Binding-site contacts:
Ligand atom C2 contacts residue TRP138 of chain 10.E at 3.8 Å (hydrophobic).
Ligand atom C5 contacts residue ASN120 of chain 10.E at 3.9 Å.
Ligand atom O7 contacts residue TRP138 of chain 10.E at 3.8 Å.
Ligand atom O5 contacts residue ASN120 of chain 10.E at 4.0 Å.
Ligand atom O4 contacts residue TRP138 of chain 10.E at 3.1 Å.
Ligand atom C8 contacts residue ASN120 of chain 10.E at 4.1 Å.
Ligand atom C7 contacts residue ASN120 of chain 10.E at 3.8 Å.
Ligand atom N2 contacts residue ASN120 of chain 10.E at 3.0 Å (h-bond).
Ligand atom C6 contacts residue ASN120 of chain 10.E at 3.0 Å.
Ligand atom O5 contacts residue TRP138 of chain 10.E at 4.3 Å.
Ligand atom C7 contacts residue TRP138 of chain 10.E at 4.3 Å (hydrophobic).
Ligand atom O7 contacts residue ASN120 of chain 10.E at 4.4 Å.
Ligand atom C1 contacts residue ASN120 of chain 10.E at 1.4 Å.
Ligand atom C4 contacts residue ASN120 of chain 10.E at 4.2 Å.
Ligand atom N2 contacts residue TRP138 of chain 10.E at 3.7 Å.
Ligand atom C5 contacts residue TRP138 of chain 10.E at 3.5 Å (hydrophobic).
Ligand atom C8 contacts residue GLY119 of chain 10.E at 3.9 Å.
Ligand atom O5 contacts residue ASN120 of chain 10.E at 2.4 Å (h-bond).
Ligand atom O3 contacts residue TRP138 of chain 10.E at 3.5 Å.
Ligand atom C5 contacts residue ASN120 of chain 10.E at 3.6 Å.
Ligand atom C3 contacts residue ASN120 of chain 10.E at 3.9 Å.
Ligand atom C8 contacts residue TRP138 of chain 10.E at 4.0 Å (hydrophobic).
Ligand atom C1 contacts residue TRP138 of chain 10.E at 3.9 Å (hydrophobic).
Ligand atom C2 contacts residue ASN120 of chain 10.E at 2.6 Å.
Ligand atom C4 contacts residue TRP138 of chain 10.E at 3.3 Å (hydrophobic).
Ligand atom C3 contacts residue TRP138 of chain 10.E at 2.9 Å (hydrophobic).

Sequence of chain 10.E:
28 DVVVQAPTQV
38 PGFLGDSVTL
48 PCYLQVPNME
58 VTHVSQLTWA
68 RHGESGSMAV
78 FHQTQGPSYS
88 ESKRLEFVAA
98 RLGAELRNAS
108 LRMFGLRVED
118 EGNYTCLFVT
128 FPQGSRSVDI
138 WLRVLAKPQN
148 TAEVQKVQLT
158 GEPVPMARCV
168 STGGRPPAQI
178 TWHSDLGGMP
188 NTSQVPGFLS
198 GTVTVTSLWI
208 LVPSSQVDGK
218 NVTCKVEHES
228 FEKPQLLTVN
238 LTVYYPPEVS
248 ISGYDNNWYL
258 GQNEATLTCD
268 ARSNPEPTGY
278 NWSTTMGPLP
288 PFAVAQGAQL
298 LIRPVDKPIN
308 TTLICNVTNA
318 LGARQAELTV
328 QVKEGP

A protein and the small-molecule ligand that binds it are described below.
Small molecule (SMILES): CC(=O)N[C@H]1[C@H](O[C@H]2[C@H](O)[C@@H](NC(C)=O)CO[C@@H]2CO[C@@H]2O[C@@H](C)[C@@H](O)[C@@H](O)[C@@H]2O)O[C@H](CO)[C@@H](O[C@@H]2O[C@H](CO)[C@@H](O)[C@H](O[C@@H]3O[C@H](CO)[C@@H](O)[C@H](O)[C@@H]3O)[C@@H]2O)[C@@H]1O